Sequence of chain 1.A:
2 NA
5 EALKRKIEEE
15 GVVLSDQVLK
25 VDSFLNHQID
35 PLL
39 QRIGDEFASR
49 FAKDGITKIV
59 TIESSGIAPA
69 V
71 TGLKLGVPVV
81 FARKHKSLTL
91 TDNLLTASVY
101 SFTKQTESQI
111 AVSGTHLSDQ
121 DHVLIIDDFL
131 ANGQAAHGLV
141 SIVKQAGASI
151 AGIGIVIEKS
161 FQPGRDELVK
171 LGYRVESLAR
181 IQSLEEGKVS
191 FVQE

Binding-site contacts:
Ligand atom O2' contacts residue NA1 of chain 1.E at 2.4 Å (h-bond).
Ligand atom O2D contacts residue GLU61 of chain 1.A at 3.4 Å (salt-bridge).
Ligand atom O3D contacts residue LYS84 of chain 1.A at 3.7 Å.
Ligand atom C2' contacts residue NA1 of chain 1.E at 3.5 Å.
Ligand atom N1 contacts residue LEU23 of chain 1.A at 2.6 Å (h-bond).
Ligand atom PD contacts residue SER63 of chain 1.A at 3.7 Å.
Ligand atom O2C contacts residue ASP128 of chain 1.A at 3.5 Å (salt-bridge).
Ligand atom O3C contacts residue LYS84 of chain 1.A at 3.2 Å (salt-bridge).
Ligand atom O2D contacts residue LYS84 of chain 1.A at 3.6 Å.
Ligand atom O1D contacts residue ARG83 of chain 1.B at 3.1 Å (salt-bridge).
Ligand atom O3' contacts residue NA1 of chain 1.E at 3.1 Å (h-bond).
Ligand atom N2 contacts residue LEU23 of chain 1.A at 3.0 Å (h-bond).
Ligand atom O2D contacts residue SER62 of chain 1.A at 2.7 Å (h-bond).
Ligand atom O2C contacts residue NA1 of chain 1.E at 2.5 Å (h-bond).
Ligand atom N2 contacts residue PHE129 of chain 1.A at 3.6 Å.
Ligand atom PC contacts residue NA1 of chain 1.E at 3.2 Å.
Ligand atom O6 contacts residue LEU23 of chain 1.A at 3.1 Å (h-bond).
Ligand atom N3 contacts residue LEU88 of chain 1.B at 3.5 Å.
Ligand atom C2 contacts residue LEU23 of chain 1.A at 3.2 Å (hydrophobic).
Ligand atom N7 contacts residue LYS159 of chain 1.A at 3.1 Å (salt-bridge).
Ligand atom O6 contacts residue PHE129 of chain 1.A at 3.7 Å.
Ligand atom C2 contacts residue PHE129 of chain 1.A at 3.5 Å (hydrophobic).
Ligand atom C4 contacts residue LEU88 of chain 1.B at 3.5 Å (hydrophobic).
Ligand atom O1D contacts residue SER63 of chain 1.A at 2.7 Å (h-bond).
Ligand atom PC contacts residue NA1 of chain 1.F at 3.7 Å.
Ligand atom C5 contacts residue LYS159 of chain 1.A at 3.7 Å.
Ligand atom O2D contacts residue SER63 of chain 1.A at 2.9 Å (h-bond).
Ligand atom O2C contacts residue NA1 of chain 1.F at 2.4 Å (h-bond).
Ligand atom O3D contacts residue ARG83 of chain 1.B at 2.9 Å (salt-bridge).
Ligand atom N1 contacts residue PHE129 of chain 1.A at 3.4 Å.
Ligand atom PD contacts residue LYS84 of chain 1.A at 3.7 Å.
Ligand atom O2' contacts residue PHE129 of chain 1.A at 3.5 Å.
Ligand atom C6 contacts residue LYS159 of chain 1.A at 3.7 Å.
Ligand atom C6 contacts residue LEU23 of chain 1.A at 3.7 Å (hydrophobic).
Ligand atom O1C contacts residue LYS84 of chain 1.A at 2.9 Å (salt-bridge).
Ligand atom O6 contacts residue LYS159 of chain 1.A at 3.0 Å (salt-bridge).
Ligand atom N2 contacts residue ASN30 of chain 1.A at 3.2 Å (h-bond).
Ligand atom C6 contacts residue PHE129 of chain 1.A at 3.6 Å (hydrophobic).
Ligand atom PC contacts residue LYS84 of chain 1.A at 3.6 Å.
Ligand atom O1D contacts residue NA1 of chain 1.E at 3.3 Å (h-bond).

A protein and the small-molecule ligand that binds it are described below.
Small molecule (SMILES): Nc1nc2c(ncn2[C@@H]2O[C@H](CO[P](=O)(O)OP(=O)(O)O)[C@@H](O[P](=O)(O)OP(=O)(O)O)[C@H]2O)c(=O)[nH]1

Sequence of chain 1.B:
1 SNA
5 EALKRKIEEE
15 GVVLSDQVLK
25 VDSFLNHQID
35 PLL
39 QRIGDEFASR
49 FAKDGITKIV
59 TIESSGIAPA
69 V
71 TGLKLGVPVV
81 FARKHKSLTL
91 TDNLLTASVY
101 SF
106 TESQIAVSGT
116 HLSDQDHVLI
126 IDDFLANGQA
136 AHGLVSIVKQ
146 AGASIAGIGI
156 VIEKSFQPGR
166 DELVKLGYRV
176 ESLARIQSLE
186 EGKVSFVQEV